Binding-site contacts:
Ligand atom C2 contacts residue MET270 of chain 1.A at 3.3 Å (hydrophobic).
Ligand atom N1 contacts residue MET270 of chain 1.A at 3.4 Å.
Ligand atom OP1 contacts residue LYS155 of chain 1.A at 4.2 Å.
Ligand atom N6 contacts residue ASP271 of chain 1.A at 4.4 Å.
Ligand atom N3 contacts residue MET270 of chain 1.A at 4.3 Å.

A protein and the small-molecule ligand that binds it are described below.
Small molecule (SMILES): Nc1ncnc2c1ncn2[C@@H]1O[C@H](CO[P](=O)(O)O[C@H]2[C@@H](O)[C@H](n3ccc(=O)[nH]c3=O)O[C@@H]2CO[P](=O)(O)O[C@H]2[C@@H](O)[C@H](n3ccc(=O)[nH]c3=O)O[C@@H]2CO[P](=O)(O)O[C@H]2[C@@H](O)[C@H](n3ccc(=O)[nH]c3=O)O[C@@H]2CO[P](=O)(O)O[C@H]2[C@@H](O)[C@H](n3ccc(=O)[nH]c3=O)O[C@@H]2COP(=O)=O)[C@@H](O)[C@H]1O

Sequence of chain 1.A:
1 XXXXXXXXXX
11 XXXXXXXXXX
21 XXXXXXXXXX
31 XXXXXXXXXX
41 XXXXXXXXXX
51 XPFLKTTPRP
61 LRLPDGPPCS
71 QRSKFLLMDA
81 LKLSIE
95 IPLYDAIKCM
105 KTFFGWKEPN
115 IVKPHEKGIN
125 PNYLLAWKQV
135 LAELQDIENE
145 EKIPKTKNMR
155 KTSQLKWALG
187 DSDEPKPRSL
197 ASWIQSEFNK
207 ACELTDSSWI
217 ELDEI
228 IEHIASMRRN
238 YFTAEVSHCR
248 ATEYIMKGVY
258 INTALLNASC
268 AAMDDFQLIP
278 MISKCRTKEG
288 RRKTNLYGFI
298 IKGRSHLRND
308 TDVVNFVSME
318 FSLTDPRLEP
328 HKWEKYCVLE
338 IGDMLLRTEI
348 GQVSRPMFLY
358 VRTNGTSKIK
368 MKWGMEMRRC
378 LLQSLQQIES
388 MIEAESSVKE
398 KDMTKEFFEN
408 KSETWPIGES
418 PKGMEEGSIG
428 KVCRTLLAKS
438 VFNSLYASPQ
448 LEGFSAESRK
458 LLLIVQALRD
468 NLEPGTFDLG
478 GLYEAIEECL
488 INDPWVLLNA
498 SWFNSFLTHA